This small molecule binds to this protein.
Small molecule (SMILES): CCc1cc([C@]2(c3cccc(-c4cncnc4)c3)N=C(N)N(C)C2=O)cc(CC)n1

Binding-site contacts:
Ligand atom N3 contacts residue GLY246 of chain 1.A at 3.9 Å.
Ligand atom C16 contacts residue ILE134 of chain 1.A at 3.5 Å (hydrophobic).
Ligand atom C20 contacts residue GLY246 of chain 1.A at 3.9 Å.
Ligand atom C21 contacts residue GLY246 of chain 1.A at 3.2 Å.
Ligand atom N4 contacts residue ASP48 of chain 1.A at 2.8 Å (salt-bridge).
Ligand atom N1 contacts residue TRP92 of chain 1.A at 3.5 Å (h-bond).
Ligand atom N6 contacts residue ILE126 of chain 1.A at 3.4 Å.
Ligand atom C12 contacts residue ASP48 of chain 1.A at 3.4 Å.
Ligand atom C15 contacts residue PHE124 of chain 1.A at 3.8 Å (hydrophobic).
Ligand atom C12 contacts residue GLY246 of chain 1.A at 3.4 Å.
Ligand atom N3 contacts residue ASP48 of chain 1.A at 2.8 Å (salt-bridge).
Ligand atom C17 contacts residue TRP131 of chain 1.A at 3.6 Å (hydrophobic).
Ligand atom C3 contacts residue SER51 of chain 1.A at 3.9 Å.
Ligand atom C8 contacts residue TYR87 of chain 1.A at 3.8 Å (hydrophobic).
Ligand atom C13 contacts residue GLY246 of chain 1.A at 3.8 Å.
Ligand atom N5 contacts residue GLY246 of chain 1.A at 3.7 Å.
Ligand atom N4 contacts residue GLY246 of chain 1.A at 3.6 Å (h-bond).
Ligand atom C1 contacts residue TRP92 of chain 1.A at 3.4 Å (hydrophobic).
Ligand atom C2 contacts residue SER51 of chain 1.A at 3.4 Å.
Ligand atom C1 contacts residue ASN53 of chain 1.A at 3.6 Å.
Ligand atom C12 contacts residue ASP244 of chain 1.A at 3.7 Å.
Ligand atom C4 contacts residue ILE134 of chain 1.A at 3.9 Å (hydrophobic).
Ligand atom C22 contacts residue GLY29 of chain 1.A at 3.6 Å.
Ligand atom C4 contacts residue ASP48 of chain 1.A at 3.6 Å.
Ligand atom C22 contacts residue GLY27 of chain 1.A at 3.3 Å.
Ligand atom N5 contacts residue GLY29 of chain 1.A at 3.8 Å.
Ligand atom C19 contacts residue GLY246 of chain 1.A at 3.5 Å.
Ligand atom C16 contacts residue PHE124 of chain 1.A at 3.6 Å (hydrophobic).
Ligand atom C15 contacts residue ILE134 of chain 1.A at 3.4 Å (hydrophobic).
Ligand atom C23 contacts residue ILE126 of chain 1.A at 3.3 Å (hydrophobic).
Ligand atom C13 contacts residue ASP244 of chain 1.A at 3.4 Å.
Ligand atom N4 contacts residue GLY50 of chain 1.A at 3.5 Å.
Ligand atom C4 contacts residue SER51 of chain 1.A at 3.9 Å.
Ligand atom C9 contacts residue VAL85 of chain 1.A at 3.8 Å (hydrophobic).
Ligand atom C13 contacts residue THR247 of chain 1.A at 3.4 Å.
Ligand atom N4 contacts residue ASP244 of chain 1.A at 2.7 Å (salt-bridge).
Ligand atom C22 contacts residue GLN28 of chain 1.A at 3.5 Å.
Ligand atom N2 contacts residue GLY246 of chain 1.A at 3.6 Å (h-bond).
Ligand atom C22 contacts residue THR248 of chain 1.A at 3.7 Å.
Ligand atom N6 contacts residue GLY27 of chain 1.A at 3.5 Å (h-bond).

Sequence of chain 1.A:
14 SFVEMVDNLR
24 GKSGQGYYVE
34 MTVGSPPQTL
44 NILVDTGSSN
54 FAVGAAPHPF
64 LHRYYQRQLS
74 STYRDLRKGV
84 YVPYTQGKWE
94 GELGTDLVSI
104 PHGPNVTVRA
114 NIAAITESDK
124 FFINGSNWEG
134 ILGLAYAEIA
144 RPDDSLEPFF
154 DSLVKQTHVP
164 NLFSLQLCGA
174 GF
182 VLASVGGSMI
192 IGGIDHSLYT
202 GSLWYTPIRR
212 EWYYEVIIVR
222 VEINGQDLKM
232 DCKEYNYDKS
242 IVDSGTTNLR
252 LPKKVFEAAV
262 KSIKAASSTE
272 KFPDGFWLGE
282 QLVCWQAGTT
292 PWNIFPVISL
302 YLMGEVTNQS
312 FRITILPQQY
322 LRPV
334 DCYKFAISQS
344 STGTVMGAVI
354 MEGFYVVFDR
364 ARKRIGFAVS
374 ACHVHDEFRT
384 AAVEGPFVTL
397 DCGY